Sequence of chain 1.B:
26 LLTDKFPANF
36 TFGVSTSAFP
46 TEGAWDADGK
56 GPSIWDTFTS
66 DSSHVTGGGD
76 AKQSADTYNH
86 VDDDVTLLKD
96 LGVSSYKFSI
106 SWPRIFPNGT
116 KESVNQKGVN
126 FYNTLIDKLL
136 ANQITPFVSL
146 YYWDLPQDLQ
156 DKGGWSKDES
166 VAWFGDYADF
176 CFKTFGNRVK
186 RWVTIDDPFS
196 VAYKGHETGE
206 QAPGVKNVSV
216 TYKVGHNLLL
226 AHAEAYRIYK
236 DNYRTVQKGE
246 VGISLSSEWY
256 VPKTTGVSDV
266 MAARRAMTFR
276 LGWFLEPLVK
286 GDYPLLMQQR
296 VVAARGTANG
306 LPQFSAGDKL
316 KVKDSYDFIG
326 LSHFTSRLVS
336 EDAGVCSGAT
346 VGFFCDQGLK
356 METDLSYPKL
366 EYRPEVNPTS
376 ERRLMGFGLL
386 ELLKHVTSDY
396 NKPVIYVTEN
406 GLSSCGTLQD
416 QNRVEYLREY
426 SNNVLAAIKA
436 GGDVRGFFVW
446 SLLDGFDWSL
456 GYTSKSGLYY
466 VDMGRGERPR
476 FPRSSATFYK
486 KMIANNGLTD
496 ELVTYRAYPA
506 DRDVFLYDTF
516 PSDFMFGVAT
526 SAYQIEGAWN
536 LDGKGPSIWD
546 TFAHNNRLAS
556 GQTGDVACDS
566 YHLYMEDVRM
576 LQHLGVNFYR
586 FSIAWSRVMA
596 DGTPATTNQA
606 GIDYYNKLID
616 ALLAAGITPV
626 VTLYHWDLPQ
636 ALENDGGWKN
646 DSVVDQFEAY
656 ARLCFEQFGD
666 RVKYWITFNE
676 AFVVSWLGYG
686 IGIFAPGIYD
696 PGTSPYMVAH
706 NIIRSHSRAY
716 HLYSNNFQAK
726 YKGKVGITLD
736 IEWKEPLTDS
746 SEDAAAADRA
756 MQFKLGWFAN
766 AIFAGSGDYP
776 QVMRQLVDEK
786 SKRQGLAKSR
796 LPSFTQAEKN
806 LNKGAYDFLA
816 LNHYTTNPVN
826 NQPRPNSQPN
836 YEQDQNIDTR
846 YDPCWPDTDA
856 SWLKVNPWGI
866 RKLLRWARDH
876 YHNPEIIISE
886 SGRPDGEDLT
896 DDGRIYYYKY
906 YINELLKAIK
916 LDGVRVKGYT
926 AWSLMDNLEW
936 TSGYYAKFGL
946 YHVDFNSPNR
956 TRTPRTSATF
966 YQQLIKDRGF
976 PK

Binding-site contacts:
Ligand atom C1 contacts residue ASN212 of chain 1.B at 1.4 Å.
Ligand atom O5 contacts residue ASN212 of chain 1.B at 2.3 Å (h-bond).
Ligand atom C1 contacts residue SER214 of chain 1.B at 4.1 Å.
Ligand atom C1 contacts residue VAL215 of chain 1.B at 3.8 Å (hydrophobic).
Ligand atom C7 contacts residue ASN212 of chain 1.B at 3.6 Å.
Ligand atom C6 contacts residue VAL215 of chain 1.B at 4.3 Å (hydrophobic).
Ligand atom C6 contacts residue SER214 of chain 1.B at 3.9 Å.
Ligand atom O6 contacts residue SER214 of chain 1.B at 4.5 Å.
Ligand atom O6 contacts residue VAL215 of chain 1.B at 4.0 Å.
Ligand atom C4 contacts residue ASN212 of chain 1.B at 4.2 Å.
Ligand atom C3 contacts residue ASN212 of chain 1.B at 3.7 Å.
Ligand atom N2 contacts residue ASN212 of chain 1.B at 2.9 Å (h-bond).
Ligand atom C2 contacts residue ASN212 of chain 1.B at 2.4 Å.
Ligand atom O5 contacts residue SER214 of chain 1.B at 3.8 Å.
Ligand atom C5 contacts residue VAL215 of chain 1.B at 4.3 Å (hydrophobic).
Ligand atom C5 contacts residue ASN212 of chain 1.B at 3.6 Å.
Ligand atom O5 contacts residue VAL215 of chain 1.B at 3.1 Å.
Ligand atom O7 contacts residue ASN212 of chain 1.B at 4.0 Å.
Ligand atom C5 contacts residue SER214 of chain 1.B at 3.8 Å.

The protein below binds the small molecule below.
Small molecule (SMILES): CC(=O)N[C@@H]1[C@@H](O)[C@H](O)[C@@H](CO)O[C@H]1O